Sequence of chain 1.C:
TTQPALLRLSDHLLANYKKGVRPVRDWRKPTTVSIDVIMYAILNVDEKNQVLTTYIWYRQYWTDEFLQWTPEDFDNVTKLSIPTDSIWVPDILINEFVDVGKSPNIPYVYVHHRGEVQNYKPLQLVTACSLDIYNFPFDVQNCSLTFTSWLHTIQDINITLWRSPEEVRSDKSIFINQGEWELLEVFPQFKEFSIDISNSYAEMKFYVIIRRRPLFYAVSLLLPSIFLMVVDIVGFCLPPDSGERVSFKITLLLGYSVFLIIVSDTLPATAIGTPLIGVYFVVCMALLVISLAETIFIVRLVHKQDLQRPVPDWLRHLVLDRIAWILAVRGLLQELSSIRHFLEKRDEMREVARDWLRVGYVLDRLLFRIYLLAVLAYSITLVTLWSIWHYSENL

Binding-site contacts:
Ligand atom C3 contacts residue ASN157 of chain 1.C at 3.8 Å.
Ligand atom O5 contacts residue ASN157 of chain 1.C at 2.4 Å (h-bond).
Ligand atom C1 contacts residue ASN157 of chain 1.C at 1.5 Å.
Ligand atom C2 contacts residue ASN157 of chain 1.C at 2.5 Å.
Ligand atom C5 contacts residue ASN157 of chain 1.C at 3.7 Å.
Ligand atom C8 contacts residue ASN157 of chain 1.C at 4.3 Å.
Ligand atom C7 contacts residue ASN157 of chain 1.C at 3.3 Å.
Ligand atom C4 contacts residue ASN157 of chain 1.C at 4.2 Å.
Ligand atom C8 contacts residue ASP156 of chain 1.C at 4.1 Å.
Ligand atom O7 contacts residue ASP156 of chain 1.C at 4.5 Å.
Ligand atom O7 contacts residue ASN157 of chain 1.C at 3.1 Å (h-bond).
Ligand atom N2 contacts residue ASN157 of chain 1.C at 3.0 Å (h-bond).

The small molecule below binds the protein below.
Small molecule (SMILES): CC(=O)N[C@@H]1[C@@H](O)[C@H](O)[C@@H](CO)O[C@H]1O